Binding-site contacts:
Ligand atom PG contacts residue ASP348 of chain 1.A at 3.2 Å.
Ligand atom O1B contacts residue LYS174 of chain 1.A at 2.8 Å (salt-bridge).
Ligand atom C2 contacts residue ASP243 of chain 1.A at 3.4 Å.
Ligand atom PG contacts residue MG1 of chain 1.B at 3.0 Å.
Ligand atom C5' contacts residue ALA169 of chain 1.A at 3.2 Å (hydrophobic).
Ligand atom N3B contacts residue GLY170 of chain 1.A at 3.2 Å.
Ligand atom PB contacts residue MG1 of chain 1.C at 3.4 Å.
Ligand atom O2G contacts residue ASP348 of chain 1.A at 2.9 Å (salt-bridge).
Ligand atom O3G contacts residue ASP348 of chain 1.A at 3.3 Å (salt-bridge).
Ligand atom O3A contacts residue LYS174 of chain 1.A at 3.4 Å.
Ligand atom N3B contacts residue MG1 of chain 1.B at 3.4 Å.
Ligand atom O2A contacts residue MG1 of chain 1.C at 2.0 Å.
Ligand atom O2B contacts residue LYS198 of chain 1.A at 3.0 Å (salt-bridge).
Ligand atom O2A contacts residue ASP348 of chain 1.A at 2.9 Å (salt-bridge).
Ligand atom N1 contacts residue ARG241 of chain 1.A at 3.3 Å.
Ligand atom O1G contacts residue VAL171 of chain 1.A at 2.9 Å (h-bond).
Ligand atom O3' contacts residue LYS330 of chain 1.A at 3.1 Å (salt-bridge).
Ligand atom O1B contacts residue VAL171 of chain 1.A at 3.3 Å (h-bond).
Ligand atom O2B contacts residue MG1 of chain 1.B at 2.1 Å.
Ligand atom N6 contacts residue PHE242 of chain 1.A at 3.3 Å.
Ligand atom O2B contacts residue ASP348 of chain 1.A at 3.0 Å (salt-bridge).
Ligand atom O1B contacts residue GLN172 of chain 1.A at 2.9 Å (h-bond).
Ligand atom O2A contacts residue ASN331 of chain 1.A at 3.2 Å (h-bond).
Ligand atom O3G contacts residue MG1 of chain 1.B at 2.0 Å.
Ligand atom O1A contacts residue LYS198 of chain 1.A at 2.7 Å (salt-bridge).
Ligand atom O2G contacts residue ASN331 of chain 1.A at 3.1 Å (h-bond).
Ligand atom N3B contacts residue MG1 of chain 1.C at 2.3 Å.
Ligand atom PA contacts residue MG1 of chain 1.C at 3.2 Å.
Ligand atom O1B contacts residue GLY170 of chain 1.A at 3.4 Å.
Ligand atom N6 contacts residue GLU240 of chain 1.A at 3.0 Å (salt-bridge).
Ligand atom O2G contacts residue MG1 of chain 1.C at 2.2 Å.
Ligand atom O2G contacts residue MG1 of chain 1.B at 3.4 Å.
Ligand atom PB contacts residue MG1 of chain 1.B at 3.2 Å.
Ligand atom PG contacts residue MG1 of chain 1.C at 2.8 Å.
Ligand atom C2 contacts residue PHE242 of chain 1.A at 3.4 Å (hydrophobic).
Ligand atom N1 contacts residue PHE242 of chain 1.A at 3.0 Å (h-bond).
Ligand atom O3A contacts residue LYS198 of chain 1.A at 3.5 Å (salt-bridge).
Ligand atom O2G contacts residue HIS328 of chain 1.A at 2.6 Å (h-bond).
Ligand atom N3B contacts residue ASP348 of chain 1.A at 3.1 Å (salt-bridge).
Ligand atom C6 contacts residue PHE242 of chain 1.A at 3.2 Å (hydrophobic).

Sequence of chain 1.A:
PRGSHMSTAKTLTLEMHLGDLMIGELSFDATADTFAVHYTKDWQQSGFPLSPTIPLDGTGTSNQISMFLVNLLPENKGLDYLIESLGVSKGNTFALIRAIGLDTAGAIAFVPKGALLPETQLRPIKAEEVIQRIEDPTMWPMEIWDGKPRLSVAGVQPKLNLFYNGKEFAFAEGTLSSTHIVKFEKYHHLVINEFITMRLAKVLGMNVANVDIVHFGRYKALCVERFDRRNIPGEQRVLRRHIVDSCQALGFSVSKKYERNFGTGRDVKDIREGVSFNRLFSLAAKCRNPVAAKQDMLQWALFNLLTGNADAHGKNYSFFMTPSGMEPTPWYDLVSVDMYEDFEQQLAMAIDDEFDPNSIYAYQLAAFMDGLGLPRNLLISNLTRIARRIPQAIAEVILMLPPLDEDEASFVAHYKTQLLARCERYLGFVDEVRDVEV

A protein and the small-molecule ligand that binds it are described below.
Small molecule (SMILES): Nc1ncnc2c1ncn2[C@@H]1O[C@H](CO[P](=O)(O)O[P](=O)(O)NP(=O)(O)O)[C@@H](O)[C@H]1O